Sequence of chain 1.D:
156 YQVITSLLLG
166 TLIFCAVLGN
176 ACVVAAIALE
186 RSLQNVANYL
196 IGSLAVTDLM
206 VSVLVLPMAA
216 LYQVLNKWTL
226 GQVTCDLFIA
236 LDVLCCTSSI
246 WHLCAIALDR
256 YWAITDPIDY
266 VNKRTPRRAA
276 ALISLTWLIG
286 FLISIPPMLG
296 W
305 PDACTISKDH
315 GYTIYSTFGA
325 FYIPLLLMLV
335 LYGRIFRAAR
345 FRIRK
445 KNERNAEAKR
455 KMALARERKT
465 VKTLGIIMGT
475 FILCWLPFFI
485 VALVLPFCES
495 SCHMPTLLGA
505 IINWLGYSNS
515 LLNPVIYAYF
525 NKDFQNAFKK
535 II

This protein binds this small molecule.
Small molecule (SMILES): CC(C)CCC[C@@H](C)[C@H]1CC[C@H]2[C@@H]3CC=C4C[C@@H](O)CC[C@]4(C)[C@H]3CC[C@]12C

Binding-site contacts:
Ligand atom C19 contacts residue HIS497 of chain 1.D at 3.7 Å.
Ligand atom C26 contacts residue PRO481 of chain 1.D at 3.8 Å (hydrophobic).
Ligand atom C25 contacts residue PRO481 of chain 1.D at 4.0 Å (hydrophobic).
Ligand atom C19 contacts residue PRO499 of chain 1.D at 4.0 Å (hydrophobic).
Ligand atom C15 contacts residue LEU502 of chain 1.D at 4.3 Å (hydrophobic).
Ligand atom C27 contacts residue ILE484 of chain 1.D at 3.7 Å (hydrophobic).
Ligand atom C18 contacts residue LEU502 of chain 1.D at 3.8 Å (hydrophobic).
Ligand atom C27 contacts residue PRO481 of chain 1.D at 4.2 Å (hydrophobic).
Ligand atom C16 contacts residue LEU502 of chain 1.D at 4.0 Å (hydrophobic).
Ligand atom C26 contacts residue PLM1 of chain 1.Q at 3.8 Å.